Sequence of chain 1.A:
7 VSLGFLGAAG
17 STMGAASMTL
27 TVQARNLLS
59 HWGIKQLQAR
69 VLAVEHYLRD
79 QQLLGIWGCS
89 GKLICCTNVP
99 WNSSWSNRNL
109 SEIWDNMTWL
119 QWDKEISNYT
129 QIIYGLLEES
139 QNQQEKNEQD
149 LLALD

Binding-site contacts:
Ligand atom O7 contacts residue ASN100 of chain 1.A at 3.0 Å (h-bond).
Ligand atom C1 contacts residue SER102 of chain 1.A at 3.8 Å.
Ligand atom C4 contacts residue ASN100 of chain 1.A at 4.2 Å.
Ligand atom C1 contacts residue ASN100 of chain 1.A at 1.4 Å.
Ligand atom C3 contacts residue ASN100 of chain 1.A at 3.7 Å.
Ligand atom O5 contacts residue ASN100 of chain 1.A at 2.4 Å (h-bond).
Ligand atom C2 contacts residue ASN100 of chain 1.A at 2.4 Å.
Ligand atom N2 contacts residue ASN100 of chain 1.A at 2.8 Å (h-bond).
Ligand atom C5 contacts residue SER102 of chain 1.A at 4.2 Å.
Ligand atom C7 contacts residue ASN100 of chain 1.A at 3.1 Å.
Ligand atom O5 contacts residue SER102 of chain 1.A at 3.3 Å (h-bond).
Ligand atom C5 contacts residue ASN100 of chain 1.A at 3.6 Å.
Ligand atom C6 contacts residue SER102 of chain 1.A at 4.3 Å.
Ligand atom C8 contacts residue ASN100 of chain 1.A at 4.2 Å.

A protein and the small-molecule ligand that binds it are described below.
Small molecule (SMILES): CC(=O)N[C@@H]1[C@@H](O)[C@H](O)[C@@H](CO)O[C@H]1O